Sequence of chain 2.A:
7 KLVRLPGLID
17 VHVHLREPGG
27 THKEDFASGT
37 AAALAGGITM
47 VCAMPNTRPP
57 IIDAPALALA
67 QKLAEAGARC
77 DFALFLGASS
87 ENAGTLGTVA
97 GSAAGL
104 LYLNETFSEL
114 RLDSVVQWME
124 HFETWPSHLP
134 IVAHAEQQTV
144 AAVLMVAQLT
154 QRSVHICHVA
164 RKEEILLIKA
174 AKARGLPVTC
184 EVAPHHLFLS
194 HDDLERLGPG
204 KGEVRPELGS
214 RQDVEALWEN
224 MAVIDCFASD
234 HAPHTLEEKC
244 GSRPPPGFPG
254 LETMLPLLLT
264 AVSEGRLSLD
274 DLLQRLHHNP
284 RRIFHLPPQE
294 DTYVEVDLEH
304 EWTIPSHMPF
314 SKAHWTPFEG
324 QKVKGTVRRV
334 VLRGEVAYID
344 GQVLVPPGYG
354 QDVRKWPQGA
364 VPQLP

A small-molecule ligand and the protein it binds are described below.
Small molecule (SMILES): O=C1C[C@@H](C(=O)O)NC(=O)N1

Binding-site contacts:
Ligand atom N1 contacts residue ALA235 of chain 2.A at 3.4 Å.
Ligand atom O72 contacts residue PHE110 of chain 2.A at 3.3 Å.
Ligand atom C7 contacts residue PHE110 of chain 2.A at 3.5 Å (hydrophobic).
Ligand atom C6 contacts residue ALA235 of chain 2.A at 3.6 Å (hydrophobic).
Ligand atom N3 contacts residue NCD1 of chain 2.C at 1.6 Å.
Ligand atom O2 contacts residue VAL207 of chain 2.A at 3.6 Å.
Ligand atom C6 contacts residue NCD1 of chain 2.C at 0.3 Å.
Ligand atom O4 contacts residue ZN1 of chain 2.F at 2.7 Å.
Ligand atom O2 contacts residue ARG208 of chain 2.A at 2.9 Å (salt-bridge).
Ligand atom N1 contacts residue PRO249 of chain 2.A at 3.2 Å (h-bond).
Ligand atom O2 contacts residue PRO249 of chain 2.A at 3.2 Å.
Ligand atom O4 contacts residue THR109 of chain 2.A at 2.2 Å (h-bond).
Ligand atom O71 contacts residue PHE110 of chain 2.A at 3.2 Å.
Ligand atom O71 contacts residue HIS237 of chain 2.A at 3.0 Å (h-bond).
Ligand atom C5 contacts residue NCD1 of chain 2.C at 0.2 Å.
Ligand atom N3 contacts residue THR109 of chain 2.A at 2.6 Å (h-bond).
Ligand atom C2 contacts residue PRO249 of chain 2.A at 3.5 Å (hydrophobic).
Ligand atom C7 contacts residue NCD1 of chain 2.C at 0.2 Å.
Ligand atom C5 contacts residue THR109 of chain 2.A at 3.6 Å.
Ligand atom O72 contacts residue NCD1 of chain 2.C at 0.4 Å (h-bond).
Ligand atom C4 contacts residue ZN1 of chain 2.F at 3.5 Å.
Ligand atom C5 contacts residue ZN1 of chain 2.E at 3.5 Å.
Ligand atom N1 contacts residue GLY250 of chain 2.A at 3.6 Å.
Ligand atom O4 contacts residue HIS137 of chain 2.A at 3.1 Å (h-bond).
Ligand atom C2 contacts residue ARG208 of chain 2.A at 3.6 Å.
Ligand atom O71 contacts residue ARG22 of chain 2.A at 2.9 Å (salt-bridge).
Ligand atom O72 contacts residue ASN52 of chain 2.A at 2.8 Å (h-bond).
Ligand atom N3 contacts residue ARG208 of chain 2.A at 3.2 Å (salt-bridge).
Ligand atom N1 contacts residue NCD1 of chain 2.C at 0.5 Å (h-bond).
Ligand atom O72 contacts residue HIS20 of chain 2.A at 3.3 Å (h-bond).
Ligand atom C4 contacts residue NCD1 of chain 2.C at 1.3 Å.
Ligand atom O2 contacts residue GLY250 of chain 2.A at 3.2 Å (h-bond).
Ligand atom O72 contacts residue ARG22 of chain 2.A at 2.9 Å (salt-bridge).
Ligand atom O4 contacts residue NCD1 of chain 2.C at 0.8 Å (h-bond).
Ligand atom C2 contacts residue NCD1 of chain 2.C at 0.3 Å.
Ligand atom C7 contacts residue ARG22 of chain 2.A at 3.5 Å.
Ligand atom O2 contacts residue NCD1 of chain 2.C at 0.2 Å (h-bond).
Ligand atom O71 contacts residue NCD1 of chain 2.C at 0.3 Å (h-bond).
Ligand atom C4 contacts residue THR109 of chain 2.A at 2.5 Å.
Ligand atom O71 contacts residue PRO249 of chain 2.A at 3.1 Å (h-bond).